Sequence of chain 1.A:
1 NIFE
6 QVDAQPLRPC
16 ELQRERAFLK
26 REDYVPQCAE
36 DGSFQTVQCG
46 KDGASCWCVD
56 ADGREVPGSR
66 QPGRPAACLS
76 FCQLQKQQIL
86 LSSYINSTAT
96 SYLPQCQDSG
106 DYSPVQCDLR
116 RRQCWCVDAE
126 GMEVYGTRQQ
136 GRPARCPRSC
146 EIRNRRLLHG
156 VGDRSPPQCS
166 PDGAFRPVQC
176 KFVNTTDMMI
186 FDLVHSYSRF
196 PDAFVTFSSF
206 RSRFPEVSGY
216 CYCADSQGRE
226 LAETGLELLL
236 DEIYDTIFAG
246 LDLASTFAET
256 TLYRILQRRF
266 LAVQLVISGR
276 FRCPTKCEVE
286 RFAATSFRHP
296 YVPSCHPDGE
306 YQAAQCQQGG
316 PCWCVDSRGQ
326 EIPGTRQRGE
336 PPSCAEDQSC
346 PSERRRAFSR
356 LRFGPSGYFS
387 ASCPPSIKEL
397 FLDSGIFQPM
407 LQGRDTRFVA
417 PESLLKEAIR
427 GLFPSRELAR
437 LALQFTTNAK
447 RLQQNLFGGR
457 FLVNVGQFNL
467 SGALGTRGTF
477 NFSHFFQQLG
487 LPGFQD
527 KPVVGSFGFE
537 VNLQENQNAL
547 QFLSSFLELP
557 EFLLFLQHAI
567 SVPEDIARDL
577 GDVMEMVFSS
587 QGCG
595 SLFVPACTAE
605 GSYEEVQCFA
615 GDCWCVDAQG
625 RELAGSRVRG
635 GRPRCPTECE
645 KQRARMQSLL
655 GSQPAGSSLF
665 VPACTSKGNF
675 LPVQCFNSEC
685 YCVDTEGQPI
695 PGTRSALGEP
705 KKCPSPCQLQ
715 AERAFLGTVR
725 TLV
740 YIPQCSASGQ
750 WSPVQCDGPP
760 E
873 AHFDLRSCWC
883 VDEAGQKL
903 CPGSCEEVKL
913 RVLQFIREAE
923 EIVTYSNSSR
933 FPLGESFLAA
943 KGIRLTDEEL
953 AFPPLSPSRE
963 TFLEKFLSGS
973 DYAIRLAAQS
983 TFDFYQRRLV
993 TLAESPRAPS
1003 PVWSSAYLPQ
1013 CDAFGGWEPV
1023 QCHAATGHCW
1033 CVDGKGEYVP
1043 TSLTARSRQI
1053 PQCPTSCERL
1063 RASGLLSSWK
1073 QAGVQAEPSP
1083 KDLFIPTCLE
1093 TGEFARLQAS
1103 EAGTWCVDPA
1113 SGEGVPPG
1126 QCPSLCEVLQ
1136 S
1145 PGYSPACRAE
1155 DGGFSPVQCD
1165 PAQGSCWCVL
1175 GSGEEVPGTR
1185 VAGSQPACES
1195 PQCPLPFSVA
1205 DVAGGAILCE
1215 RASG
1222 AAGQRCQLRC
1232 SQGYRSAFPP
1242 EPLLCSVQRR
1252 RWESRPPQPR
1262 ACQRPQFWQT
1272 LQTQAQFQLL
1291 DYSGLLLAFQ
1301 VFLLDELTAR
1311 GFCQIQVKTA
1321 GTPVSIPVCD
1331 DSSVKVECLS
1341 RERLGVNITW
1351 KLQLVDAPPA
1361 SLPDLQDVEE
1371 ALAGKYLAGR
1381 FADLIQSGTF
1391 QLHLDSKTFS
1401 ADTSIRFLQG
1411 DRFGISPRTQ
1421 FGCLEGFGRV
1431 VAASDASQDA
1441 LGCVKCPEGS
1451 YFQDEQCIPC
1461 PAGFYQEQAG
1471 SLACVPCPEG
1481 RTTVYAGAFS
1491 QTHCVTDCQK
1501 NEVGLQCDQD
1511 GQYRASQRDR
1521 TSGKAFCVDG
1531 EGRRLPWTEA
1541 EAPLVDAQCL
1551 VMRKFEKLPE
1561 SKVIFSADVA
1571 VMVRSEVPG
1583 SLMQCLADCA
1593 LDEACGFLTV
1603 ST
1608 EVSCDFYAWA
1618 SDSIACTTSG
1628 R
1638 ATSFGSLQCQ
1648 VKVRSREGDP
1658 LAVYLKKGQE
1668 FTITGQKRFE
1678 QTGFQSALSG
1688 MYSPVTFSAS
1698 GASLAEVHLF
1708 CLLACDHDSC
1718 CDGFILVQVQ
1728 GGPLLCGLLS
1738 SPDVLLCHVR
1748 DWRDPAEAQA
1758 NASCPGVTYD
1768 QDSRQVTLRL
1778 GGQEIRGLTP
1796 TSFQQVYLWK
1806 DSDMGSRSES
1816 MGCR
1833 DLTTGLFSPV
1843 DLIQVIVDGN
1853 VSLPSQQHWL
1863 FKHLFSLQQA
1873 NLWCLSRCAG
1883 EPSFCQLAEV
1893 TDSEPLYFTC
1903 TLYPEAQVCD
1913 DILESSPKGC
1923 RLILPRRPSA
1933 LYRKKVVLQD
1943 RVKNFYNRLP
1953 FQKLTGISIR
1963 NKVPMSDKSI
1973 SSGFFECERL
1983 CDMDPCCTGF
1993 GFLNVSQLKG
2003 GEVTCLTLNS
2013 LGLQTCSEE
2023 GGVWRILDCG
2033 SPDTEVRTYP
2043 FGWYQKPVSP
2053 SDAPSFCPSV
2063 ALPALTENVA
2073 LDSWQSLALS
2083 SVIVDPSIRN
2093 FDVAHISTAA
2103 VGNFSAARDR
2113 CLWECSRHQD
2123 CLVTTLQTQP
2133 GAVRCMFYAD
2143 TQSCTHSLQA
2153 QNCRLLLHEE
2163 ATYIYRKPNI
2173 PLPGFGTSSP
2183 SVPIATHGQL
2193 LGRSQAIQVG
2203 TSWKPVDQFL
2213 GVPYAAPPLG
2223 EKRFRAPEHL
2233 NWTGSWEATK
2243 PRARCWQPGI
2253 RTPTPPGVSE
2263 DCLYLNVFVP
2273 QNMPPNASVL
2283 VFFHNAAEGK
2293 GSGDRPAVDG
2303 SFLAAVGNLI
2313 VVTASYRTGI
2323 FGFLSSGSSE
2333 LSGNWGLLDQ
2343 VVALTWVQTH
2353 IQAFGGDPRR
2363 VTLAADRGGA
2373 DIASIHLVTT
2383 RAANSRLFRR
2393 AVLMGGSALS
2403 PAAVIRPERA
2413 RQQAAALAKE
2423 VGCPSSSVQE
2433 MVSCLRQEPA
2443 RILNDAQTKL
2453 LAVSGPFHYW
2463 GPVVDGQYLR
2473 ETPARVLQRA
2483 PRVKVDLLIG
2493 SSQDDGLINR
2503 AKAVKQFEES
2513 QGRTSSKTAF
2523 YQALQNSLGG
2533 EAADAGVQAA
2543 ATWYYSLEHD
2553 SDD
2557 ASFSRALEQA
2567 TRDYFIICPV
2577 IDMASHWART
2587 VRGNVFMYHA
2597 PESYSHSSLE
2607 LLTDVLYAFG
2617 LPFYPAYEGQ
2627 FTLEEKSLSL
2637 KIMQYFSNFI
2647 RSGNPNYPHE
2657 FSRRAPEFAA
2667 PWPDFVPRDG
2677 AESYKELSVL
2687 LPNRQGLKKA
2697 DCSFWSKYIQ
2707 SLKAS

This small molecule binds to this protein.
Small molecule (SMILES): CC(=O)N[C@@H]1[C@@H](O)[C@H](O)[C@@H](CO)O[C@H]1O

Binding-site contacts:
Ligand atom C2 contacts residue ASN1852 of chain 1.A at 2.5 Å.
Ligand atom C7 contacts residue ASN1852 of chain 1.A at 3.6 Å.
Ligand atom C5 contacts residue ASN1852 of chain 1.A at 3.7 Å.
Ligand atom C8 contacts residue ASN1852 of chain 1.A at 4.2 Å.
Ligand atom C3 contacts residue ASN1852 of chain 1.A at 3.7 Å.
Ligand atom O7 contacts residue ASN1852 of chain 1.A at 4.4 Å.
Ligand atom C1 contacts residue ASN1852 of chain 1.A at 1.4 Å.
Ligand atom C4 contacts residue ASN1852 of chain 1.A at 4.3 Å.
Ligand atom O5 contacts residue ASN1852 of chain 1.A at 2.5 Å (h-bond).
Ligand atom N2 contacts residue ASN1852 of chain 1.A at 2.7 Å (h-bond).